This protein binds this small molecule.
Small molecule (SMILES): CCOC(=O)c1ccc(OCCC2CCN(c3ccc(C)nn3)CC2)cc1

Sequence of chain 25.B:
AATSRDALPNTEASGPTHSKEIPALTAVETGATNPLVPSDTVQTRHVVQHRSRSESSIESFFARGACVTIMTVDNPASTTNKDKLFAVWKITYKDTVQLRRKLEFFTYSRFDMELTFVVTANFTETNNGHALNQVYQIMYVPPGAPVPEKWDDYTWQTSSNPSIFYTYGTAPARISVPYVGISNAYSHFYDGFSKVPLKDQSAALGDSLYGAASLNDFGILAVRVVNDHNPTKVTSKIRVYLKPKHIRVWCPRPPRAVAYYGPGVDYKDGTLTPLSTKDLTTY

Sequence of chain 25.D:
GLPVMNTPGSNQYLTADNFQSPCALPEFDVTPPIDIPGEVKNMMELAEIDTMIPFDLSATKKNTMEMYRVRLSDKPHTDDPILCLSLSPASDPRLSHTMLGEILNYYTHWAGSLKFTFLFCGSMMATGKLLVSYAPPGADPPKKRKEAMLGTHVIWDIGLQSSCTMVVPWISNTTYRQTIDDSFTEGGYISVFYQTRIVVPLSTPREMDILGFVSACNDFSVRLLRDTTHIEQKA

Binding-site contacts:
Ligand atom C21 contacts residue PHE237 of chain 25.B at 3.7 Å (hydrophobic).
Ligand atom C8 contacts residue VAL196 of chain 25.B at 3.6 Å (hydrophobic).
Ligand atom N3 contacts residue TYR159 of chain 25.B at 3.9 Å.
Ligand atom C13 contacts residue VAL199 of chain 25.B at 3.7 Å (hydrophobic).
Ligand atom C17 contacts residue TYR112 of chain 25.B at 3.8 Å (hydrophobic).
Ligand atom C18 contacts residue TYR112 of chain 25.B at 3.7 Å (hydrophobic).
Ligand atom C10 contacts residue MET132 of chain 25.B at 3.3 Å (hydrophobic).
Ligand atom N3 contacts residue LEU240 of chain 25.B at 3.5 Å.
Ligand atom O22 contacts residue TYR205 of chain 25.B at 3.8 Å.
Ligand atom C12 contacts residue PHE237 of chain 25.B at 3.5 Å (hydrophobic).
Ligand atom C25 contacts residue SER206 of chain 25.B at 3.8 Å.
Ligand atom O14 contacts residue MET132 of chain 25.B at 3.4 Å.
Ligand atom C10 contacts residue ILE110 of chain 25.B at 3.5 Å (hydrophobic).
Ligand atom C7 contacts residue VAL196 of chain 25.B at 3.6 Å (hydrophobic).
Ligand atom C13 contacts residue MET132 of chain 25.B at 3.8 Å (hydrophobic).
Ligand atom C8 contacts residue VAL199 of chain 25.B at 3.7 Å (hydrophobic).
Ligand atom C1 contacts residue PRO181 of chain 25.B at 3.7 Å (hydrophobic).
Ligand atom N6 contacts residue VAL196 of chain 25.B at 3.9 Å.
Ligand atom C4 contacts residue TYR159 of chain 25.B at 3.5 Å (hydrophobic).
Ligand atom C25 contacts residue ASP236 of chain 25.B at 3.5 Å.
Ligand atom C2 contacts residue ILE194 of chain 25.B at 3.5 Å (hydrophobic).
Ligand atom C11 contacts residue ILE110 of chain 25.B at 3.6 Å (hydrophobic).
Ligand atom C5 contacts residue VAL196 of chain 25.B at 3.8 Å (hydrophobic).
Ligand atom C21 contacts residue TYR112 of chain 25.B at 3.3 Å (hydrophobic).
Ligand atom C18 contacts residue PHE237 of chain 25.B at 3.6 Å (hydrophobic).
Ligand atom N4 contacts residue LEU134 of chain 25.B at 3.7 Å.
Ligand atom O23 contacts residue PHE237 of chain 25.B at 3.8 Å.
Ligand atom N3 contacts residue ILE194 of chain 25.B at 3.6 Å.
Ligand atom C20 contacts residue TYR205 of chain 25.B at 3.5 Å (hydrophobic).
Ligand atom C11 contacts residue LEU134 of chain 25.B at 3.8 Å (hydrophobic).
Ligand atom C3 contacts residue ALA24 of chain 25.D at 3.5 Å (hydrophobic).
Ligand atom O23 contacts residue TYR112 of chain 25.B at 3.5 Å.
Ligand atom C2 contacts residue TYR159 of chain 25.B at 3.5 Å (hydrophobic).
Ligand atom O22 contacts residue TYR112 of chain 25.B at 3.5 Å.
Ligand atom C19 contacts residue TYR205 of chain 25.B at 3.7 Å (hydrophobic).
Ligand atom C3 contacts residue TYR159 of chain 25.B at 3.6 Å (hydrophobic).
Ligand atom C17 contacts residue PHE237 of chain 25.B at 3.7 Å (hydrophobic).
Ligand atom C4 contacts residue VAL196 of chain 25.B at 3.9 Å (hydrophobic).
Ligand atom C7 contacts residue TYR159 of chain 25.B at 3.7 Å (hydrophobic).
Ligand atom N4 contacts residue LEU240 of chain 25.B at 3.6 Å.